Sequence of chain 1.A:
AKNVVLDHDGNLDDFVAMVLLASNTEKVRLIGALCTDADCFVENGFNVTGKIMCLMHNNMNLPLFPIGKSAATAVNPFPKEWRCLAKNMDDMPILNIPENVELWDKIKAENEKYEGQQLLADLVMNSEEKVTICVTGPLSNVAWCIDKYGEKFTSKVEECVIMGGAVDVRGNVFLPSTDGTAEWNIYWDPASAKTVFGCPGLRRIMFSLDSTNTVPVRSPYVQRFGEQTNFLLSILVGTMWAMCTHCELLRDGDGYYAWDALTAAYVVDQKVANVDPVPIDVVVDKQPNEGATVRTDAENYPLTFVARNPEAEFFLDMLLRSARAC

Binding-site contacts:
Ligand atom N3 contacts residue ASN24 of chain 1.A at 3.5 Å (h-bond).
Ligand atom O5' contacts residue GLU196 of chain 1.A at 2.6 Å (salt-bridge).
Ligand atom C5' contacts residue GLU196 of chain 1.A at 3.2 Å.
Ligand atom C2' contacts residue CA1 of chain 1.C at 3.3 Å.
Ligand atom N4' contacts residue ASN198 of chain 1.A at 3.1 Å (h-bond).
Ligand atom C3' contacts residue CA1 of chain 1.C at 3.4 Å.
Ligand atom C5 contacts residue TRP272 of chain 1.A at 3.5 Å (hydrophobic).
Ligand atom O6 contacts residue ARG264 of chain 1.A at 2.5 Å (salt-bridge).
Ligand atom O3' contacts residue ASN198 of chain 1.A at 3.0 Å (h-bond).
Ligand atom C4' contacts residue ASN198 of chain 1.A at 3.3 Å.
Ligand atom C5 contacts residue TRP95 of chain 1.A at 3.3 Å (hydrophobic).
Ligand atom C5' contacts residue MET176 of chain 1.A at 3.5 Å (hydrophobic).
Ligand atom O2' contacts residue ASP273 of chain 1.A at 3.2 Å (salt-bridge).
Ligand atom N1 contacts residue TRP95 of chain 1.A at 3.5 Å.
Ligand atom O3' contacts residue CA1 of chain 1.C at 2.4 Å.
Ligand atom O2' contacts residue ASP52 of chain 1.A at 3.4 Å (salt-bridge).
Ligand atom O2' contacts residue CA1 of chain 1.C at 2.3 Å.
Ligand atom C2 contacts residue ASP52 of chain 1.A at 3.4 Å.
Ligand atom O2' contacts residue ASP27 of chain 1.A at 3.3 Å (salt-bridge).
Ligand atom O3' contacts residue THR149 of chain 1.A at 2.7 Å (h-bond).
Ligand atom C2 contacts residue ASN24 of chain 1.A at 3.2 Å.
Ligand atom N3 contacts residue ASP52 of chain 1.A at 2.6 Å (salt-bridge).
Ligand atom N7 contacts residue TRP95 of chain 1.A at 3.4 Å.
Ligand atom C3' contacts residue ASP26 of chain 1.A at 3.4 Å.
Ligand atom C3' contacts residue ASP273 of chain 1.A at 3.2 Å.
Ligand atom O3' contacts residue ASP273 of chain 1.A at 2.5 Å (salt-bridge).
Ligand atom N1 contacts residue TYR269 of chain 1.A at 3.4 Å.
Ligand atom O5' contacts residue ASN185 of chain 1.A at 2.9 Å (h-bond).
Ligand atom O6 contacts residue TRP95 of chain 1.A at 3.3 Å.
Ligand atom C1' contacts residue ASP52 of chain 1.A at 3.5 Å.
Ligand atom N7 contacts residue TRP272 of chain 1.A at 3.2 Å.
Ligand atom C6 contacts residue ARG264 of chain 1.A at 3.5 Å.
Ligand atom C5' contacts residue TRP272 of chain 1.A at 3.5 Å (hydrophobic).
Ligand atom C2 contacts residue TYR269 of chain 1.A at 3.5 Å (hydrophobic).
Ligand atom C4' contacts residue MET176 of chain 1.A at 3.5 Å (hydrophobic).
Ligand atom C6 contacts residue TRP95 of chain 1.A at 3.5 Å (hydrophobic).
Ligand atom C4 contacts residue ASP52 of chain 1.A at 3.5 Å.
Ligand atom C2' contacts residue ASP26 of chain 1.A at 3.4 Å.
Ligand atom C4' contacts residue GLU196 of chain 1.A at 3.4 Å.
Ligand atom O2' contacts residue ASP26 of chain 1.A at 2.7 Å (salt-bridge).

The protein below binds the small molecule below.
Small molecule (SMILES): O=c1[nH]cnc2c([C@@H]3N[C@H](CO)[C@@H](O)[C@H]3O)c[nH]c12